Sequence of chain 15.A:
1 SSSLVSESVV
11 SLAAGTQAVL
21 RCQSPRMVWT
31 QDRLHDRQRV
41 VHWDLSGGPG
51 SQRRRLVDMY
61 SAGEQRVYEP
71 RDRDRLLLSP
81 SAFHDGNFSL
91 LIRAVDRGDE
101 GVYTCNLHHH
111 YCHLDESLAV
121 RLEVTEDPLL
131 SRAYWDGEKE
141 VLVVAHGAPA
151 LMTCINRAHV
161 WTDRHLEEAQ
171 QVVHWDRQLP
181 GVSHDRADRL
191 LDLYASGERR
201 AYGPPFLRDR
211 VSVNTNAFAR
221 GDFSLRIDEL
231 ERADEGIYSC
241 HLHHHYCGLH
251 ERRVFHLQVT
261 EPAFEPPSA

Binding-site contacts:
Ligand atom C8 contacts residue ASN87 of chain 15.A at 4.3 Å.
Ligand atom C7 contacts residue ASN87 of chain 15.A at 3.1 Å.
Ligand atom C6 contacts residue LEU151 of chain 15.A at 3.8 Å (hydrophobic).
Ligand atom C7 contacts residue ASP85 of chain 15.A at 4.4 Å.
Ligand atom O6 contacts residue LEU91 of chain 15.A at 4.1 Å.
Ligand atom O5 contacts residue ASN87 of chain 15.A at 2.4 Å (h-bond).
Ligand atom C4 contacts residue ASN87 of chain 15.A at 4.2 Å.
Ligand atom O4 contacts residue LEU151 of chain 15.A at 4.1 Å.
Ligand atom C1 contacts residue ASN87 of chain 15.A at 1.4 Å.
Ligand atom C5 contacts residue ASN87 of chain 15.A at 3.7 Å.
Ligand atom N2 contacts residue ASN87 of chain 15.A at 2.8 Å (h-bond).
Ligand atom C6 contacts residue LEU91 of chain 15.A at 3.7 Å (hydrophobic).
Ligand atom C3 contacts residue ASN87 of chain 15.A at 3.8 Å.
Ligand atom C2 contacts residue ASN87 of chain 15.A at 2.4 Å.
Ligand atom C1 contacts residue SER89 of chain 15.A at 4.5 Å.
Ligand atom C5 contacts residue LEU151 of chain 15.A at 4.1 Å (hydrophobic).
Ligand atom O7 contacts residue ASN87 of chain 15.A at 3.0 Å (h-bond).
Ligand atom O7 contacts residue ASP85 of chain 15.A at 3.4 Å (salt-bridge).

This small molecule binds to this protein.
Small molecule (SMILES): CC(=O)N[C@@H]1[C@@H](O)[C@H](O)[C@@H](CO)O[C@H]1O